Binding-site contacts:
Ligand atom CD contacts residue ASN232 of chain 1.B at 3.9 Å.
Ligand atom OXT contacts residue ARG87 of chain 1.B at 3.0 Å (salt-bridge).
Ligand atom OXT contacts residue HIS146 of chain 1.B at 2.7 Å (h-bond).
Ligand atom N contacts residue TRP150 of chain 1.B at 2.9 Å (h-bond).
Ligand atom C contacts residue HIS149 of chain 1.B at 3.5 Å.
Ligand atom CG contacts residue AKG1 of chain 1.S at 3.9 Å.
Ligand atom CA contacts residue SER249 of chain 1.B at 3.8 Å.
Ligand atom NE contacts residue LEU135 of chain 1.B at 4.1 Å.
Ligand atom CG contacts residue ILE250 of chain 1.B at 3.9 Å (hydrophobic).
Ligand atom C contacts residue ILE253 of chain 1.B at 3.9 Å (hydrophobic).
Ligand atom CD contacts residue TRP254 of chain 1.B at 4.0 Å (hydrophobic).
Ligand atom CB contacts residue ILE250 of chain 1.B at 3.9 Å (hydrophobic).
Ligand atom C contacts residue TRP150 of chain 1.B at 4.3 Å (hydrophobic).
Ligand atom CD contacts residue ILE250 of chain 1.B at 3.7 Å (hydrophobic).
Ligand atom CA contacts residue HIS149 of chain 1.B at 3.4 Å.
Ligand atom C contacts residue SER249 of chain 1.B at 4.0 Å.
Ligand atom O contacts residue THR82 of chain 1.B at 4.1 Å.
Ligand atom N contacts residue TRP181 of chain 1.B at 3.8 Å.
Ligand atom O contacts residue ILE253 of chain 1.B at 3.9 Å.
Ligand atom O contacts residue ARG87 of chain 1.B at 2.7 Å (salt-bridge).
Ligand atom C contacts residue ARG87 of chain 1.B at 3.4 Å.
Ligand atom CB contacts residue TRP254 of chain 1.B at 3.7 Å (hydrophobic).
Ligand atom NE contacts residue GLU132 of chain 1.B at 2.9 Å (salt-bridge).
Ligand atom C contacts residue HIS146 of chain 1.B at 3.9 Å.
Ligand atom CG contacts residue GLU132 of chain 1.B at 3.6 Å.
Ligand atom CB contacts residue SER249 of chain 1.B at 4.1 Å.
Ligand atom NE contacts residue ASN232 of chain 1.B at 3.6 Å (h-bond).
Ligand atom NE contacts residue CYS234 of chain 1.B at 4.3 Å.
Ligand atom CA contacts residue TRP150 of chain 1.B at 3.4 Å (hydrophobic).
Ligand atom OXT contacts residue ILE253 of chain 1.B at 3.6 Å.
Ligand atom O contacts residue SER249 of chain 1.B at 3.4 Å.
Ligand atom CD contacts residue LEU135 of chain 1.B at 3.9 Å (hydrophobic).
Ligand atom CD contacts residue AKG1 of chain 1.S at 3.9 Å.
Ligand atom N contacts residue HIS149 of chain 1.B at 4.2 Å.
Ligand atom N contacts residue SER249 of chain 1.B at 3.0 Å (h-bond).
Ligand atom O contacts residue HIS149 of chain 1.B at 3.8 Å.
Ligand atom CD contacts residue GLU132 of chain 1.B at 3.5 Å.
Ligand atom N contacts residue GLY151 of chain 1.B at 4.2 Å.
Ligand atom CB contacts residue AKG1 of chain 1.S at 4.0 Å.
Ligand atom OXT contacts residue HIS149 of chain 1.B at 3.6 Å.

The small molecule below binds the protein below.
Small molecule (SMILES): NCCC[C@H](N)C(=O)O

Sequence of chain 1.B:
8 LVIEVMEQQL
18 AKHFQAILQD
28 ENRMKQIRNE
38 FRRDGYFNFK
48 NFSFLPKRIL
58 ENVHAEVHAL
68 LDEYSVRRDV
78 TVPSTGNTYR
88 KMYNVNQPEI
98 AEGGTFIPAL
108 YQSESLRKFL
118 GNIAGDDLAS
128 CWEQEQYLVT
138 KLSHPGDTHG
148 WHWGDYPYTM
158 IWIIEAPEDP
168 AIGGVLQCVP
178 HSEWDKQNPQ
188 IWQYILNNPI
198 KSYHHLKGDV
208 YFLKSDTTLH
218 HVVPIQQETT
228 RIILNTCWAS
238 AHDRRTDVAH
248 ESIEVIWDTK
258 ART